A small-molecule ligand and the protein it binds are described below.
Small molecule (SMILES): CC(=O)N[C@@H]1[C@@H](O)[C@H](O)[C@@H](CO)O[C@H]1O

Sequence of chain 1.A:
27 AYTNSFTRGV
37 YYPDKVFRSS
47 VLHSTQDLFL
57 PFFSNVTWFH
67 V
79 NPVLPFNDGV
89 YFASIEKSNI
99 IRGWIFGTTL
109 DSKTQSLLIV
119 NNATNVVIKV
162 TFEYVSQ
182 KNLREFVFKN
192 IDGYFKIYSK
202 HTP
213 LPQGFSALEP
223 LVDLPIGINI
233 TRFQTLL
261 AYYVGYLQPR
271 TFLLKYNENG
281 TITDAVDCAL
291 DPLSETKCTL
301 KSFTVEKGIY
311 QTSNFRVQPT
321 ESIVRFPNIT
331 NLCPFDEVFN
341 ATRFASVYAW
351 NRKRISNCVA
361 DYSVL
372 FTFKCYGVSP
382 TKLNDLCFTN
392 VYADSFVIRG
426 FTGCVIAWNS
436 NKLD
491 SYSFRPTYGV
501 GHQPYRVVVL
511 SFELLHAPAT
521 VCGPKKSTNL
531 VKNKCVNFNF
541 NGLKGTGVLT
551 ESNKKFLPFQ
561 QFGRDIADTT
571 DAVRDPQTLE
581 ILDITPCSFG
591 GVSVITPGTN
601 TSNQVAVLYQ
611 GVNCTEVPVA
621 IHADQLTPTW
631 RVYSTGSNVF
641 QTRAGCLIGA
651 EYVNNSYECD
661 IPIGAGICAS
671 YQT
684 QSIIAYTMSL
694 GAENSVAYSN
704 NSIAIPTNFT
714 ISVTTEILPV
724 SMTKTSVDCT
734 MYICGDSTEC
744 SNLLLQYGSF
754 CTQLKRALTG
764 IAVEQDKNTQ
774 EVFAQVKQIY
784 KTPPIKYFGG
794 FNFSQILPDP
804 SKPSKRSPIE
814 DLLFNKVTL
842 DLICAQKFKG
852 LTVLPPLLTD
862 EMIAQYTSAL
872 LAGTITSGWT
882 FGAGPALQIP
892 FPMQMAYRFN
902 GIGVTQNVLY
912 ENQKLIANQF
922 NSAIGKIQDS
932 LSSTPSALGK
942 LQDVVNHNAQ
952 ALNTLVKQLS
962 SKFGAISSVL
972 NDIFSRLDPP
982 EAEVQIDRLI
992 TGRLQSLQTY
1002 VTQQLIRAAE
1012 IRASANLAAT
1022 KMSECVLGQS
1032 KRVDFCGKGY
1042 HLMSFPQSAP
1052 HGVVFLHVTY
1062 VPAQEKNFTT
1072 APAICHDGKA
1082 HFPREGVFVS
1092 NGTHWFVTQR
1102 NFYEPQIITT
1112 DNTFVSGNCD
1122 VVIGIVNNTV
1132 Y

Sequence of chain 1.D:
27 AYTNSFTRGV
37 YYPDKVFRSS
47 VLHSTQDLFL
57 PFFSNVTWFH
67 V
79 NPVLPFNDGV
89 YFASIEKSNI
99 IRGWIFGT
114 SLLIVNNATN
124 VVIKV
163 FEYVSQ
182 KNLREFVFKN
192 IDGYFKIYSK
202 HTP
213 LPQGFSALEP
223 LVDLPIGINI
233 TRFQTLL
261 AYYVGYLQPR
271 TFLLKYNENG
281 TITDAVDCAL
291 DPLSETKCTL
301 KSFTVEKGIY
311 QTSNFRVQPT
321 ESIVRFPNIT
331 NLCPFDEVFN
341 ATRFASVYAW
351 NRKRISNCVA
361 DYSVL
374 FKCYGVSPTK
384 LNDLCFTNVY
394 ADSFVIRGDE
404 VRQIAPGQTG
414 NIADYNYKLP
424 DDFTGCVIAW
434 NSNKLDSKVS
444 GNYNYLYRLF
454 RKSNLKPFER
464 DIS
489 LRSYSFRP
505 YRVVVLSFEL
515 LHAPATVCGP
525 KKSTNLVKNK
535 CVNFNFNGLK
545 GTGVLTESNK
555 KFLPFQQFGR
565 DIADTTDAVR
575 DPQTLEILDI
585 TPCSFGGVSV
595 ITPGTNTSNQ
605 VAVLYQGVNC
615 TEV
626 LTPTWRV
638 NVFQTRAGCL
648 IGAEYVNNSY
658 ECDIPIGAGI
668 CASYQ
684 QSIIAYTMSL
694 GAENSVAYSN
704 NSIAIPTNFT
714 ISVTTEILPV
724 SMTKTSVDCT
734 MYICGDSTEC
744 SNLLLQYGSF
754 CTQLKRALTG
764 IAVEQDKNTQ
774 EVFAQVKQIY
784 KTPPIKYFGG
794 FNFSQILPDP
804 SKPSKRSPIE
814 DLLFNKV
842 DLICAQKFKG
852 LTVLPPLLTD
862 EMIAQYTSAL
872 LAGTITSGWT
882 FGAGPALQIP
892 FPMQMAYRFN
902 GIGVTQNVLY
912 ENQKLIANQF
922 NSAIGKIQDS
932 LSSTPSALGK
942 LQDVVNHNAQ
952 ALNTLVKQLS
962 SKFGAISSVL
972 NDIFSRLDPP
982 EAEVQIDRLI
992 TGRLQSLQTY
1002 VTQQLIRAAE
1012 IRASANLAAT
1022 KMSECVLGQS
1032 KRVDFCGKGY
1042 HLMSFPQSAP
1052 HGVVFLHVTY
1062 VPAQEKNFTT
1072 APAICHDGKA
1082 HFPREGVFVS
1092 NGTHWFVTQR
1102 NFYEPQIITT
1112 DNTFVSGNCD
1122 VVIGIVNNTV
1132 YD

Binding-site contacts:
Ligand atom C5 contacts residue ASN1068 of chain 1.D at 3.6 Å.
Ligand atom C8 contacts residue ASN1068 of chain 1.D at 4.2 Å.
Ligand atom C7 contacts residue ASN1068 of chain 1.D at 3.6 Å.
Ligand atom C8 contacts residue GLU1066 of chain 1.D at 3.2 Å.
Ligand atom C3 contacts residue ASN1068 of chain 1.D at 3.8 Å.
Ligand atom O7 contacts residue ASN1068 of chain 1.D at 3.9 Å.
Ligand atom C4 contacts residue ASN1068 of chain 1.D at 4.2 Å.
Ligand atom C2 contacts residue ASN1068 of chain 1.D at 2.5 Å.
Ligand atom N2 contacts residue ASN1068 of chain 1.D at 2.9 Å (h-bond).
Ligand atom C5 contacts residue ALA700 of chain 1.D at 3.6 Å (hydrophobic).
Ligand atom C8 contacts residue LYS1067 of chain 1.D at 4.2 Å.
Ligand atom O4 contacts residue ALA700 of chain 1.D at 4.4 Å.
Ligand atom O5 contacts residue ASN1068 of chain 1.D at 2.3 Å (h-bond).
Ligand atom C1 contacts residue GLN889 of chain 1.A at 3.9 Å.
Ligand atom C1 contacts residue ASN1068 of chain 1.D at 1.4 Å.
Ligand atom O5 contacts residue ALA700 of chain 1.D at 4.5 Å.
Ligand atom C6 contacts residue ALA700 of chain 1.D at 4.0 Å (hydrophobic).